Sequence of chain 11.C:
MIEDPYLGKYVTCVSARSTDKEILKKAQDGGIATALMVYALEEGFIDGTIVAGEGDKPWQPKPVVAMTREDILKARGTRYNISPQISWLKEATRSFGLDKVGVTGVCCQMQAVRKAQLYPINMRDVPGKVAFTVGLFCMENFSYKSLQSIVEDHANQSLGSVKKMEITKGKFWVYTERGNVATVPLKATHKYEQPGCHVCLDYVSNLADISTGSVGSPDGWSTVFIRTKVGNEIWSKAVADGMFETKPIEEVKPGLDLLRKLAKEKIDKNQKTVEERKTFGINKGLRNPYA

Binding-site contacts:
Ligand atom C4 contacts residue GLU258 of chain 11.A at 3.8 Å.
Ligand atom C1 contacts residue GLN117 of chain 11.C at 3.3 Å.
Ligand atom O5 contacts residue ARG114 of chain 11.C at 4.1 Å.
Ligand atom O5 contacts residue SER261 of chain 11.A at 4.0 Å.
Ligand atom C2 contacts residue ARG114 of chain 11.C at 4.0 Å.
Ligand atom C4 contacts residue SER261 of chain 11.A at 3.5 Å.
Ligand atom O5 contacts residue GLN117 of chain 11.C at 2.9 Å (h-bond).
Ligand atom C4 contacts residue PHE257 of chain 11.A at 4.4 Å (hydrophobic).
Ligand atom C2 contacts residue GLN117 of chain 11.C at 3.6 Å.
Ligand atom O5 contacts residue PHE257 of chain 11.A at 4.5 Å.
Ligand atom C1 contacts residue ARG114 of chain 11.C at 4.3 Å.
Ligand atom C1 contacts residue VAL130 of chain 11.C at 3.7 Å (hydrophobic).

Sequence of chain 11.A:
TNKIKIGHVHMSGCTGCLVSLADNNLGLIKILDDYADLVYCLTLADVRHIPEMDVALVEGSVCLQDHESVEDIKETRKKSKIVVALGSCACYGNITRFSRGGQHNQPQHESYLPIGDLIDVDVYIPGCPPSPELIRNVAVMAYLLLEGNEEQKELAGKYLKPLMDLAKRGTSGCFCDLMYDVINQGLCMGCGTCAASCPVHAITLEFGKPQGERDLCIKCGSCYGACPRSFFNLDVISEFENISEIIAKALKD

This small molecule binds to this protein.
Small molecule (SMILES): C[C@@H](O)[C@@H](C)O